Sequence of chain 1.A:
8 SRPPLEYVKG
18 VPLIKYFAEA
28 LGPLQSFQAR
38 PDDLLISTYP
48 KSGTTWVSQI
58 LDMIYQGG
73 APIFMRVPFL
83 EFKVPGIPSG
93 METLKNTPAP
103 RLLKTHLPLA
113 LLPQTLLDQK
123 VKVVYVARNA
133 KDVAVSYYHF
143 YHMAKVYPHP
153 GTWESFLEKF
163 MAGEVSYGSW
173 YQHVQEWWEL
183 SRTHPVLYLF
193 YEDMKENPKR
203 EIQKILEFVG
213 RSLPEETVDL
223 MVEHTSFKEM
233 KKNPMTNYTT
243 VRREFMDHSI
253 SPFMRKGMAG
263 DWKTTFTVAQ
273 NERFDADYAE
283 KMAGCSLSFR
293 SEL

A small-molecule ligand and the protein it binds are described below.
Small molecule (SMILES): Nc1ncnc2c1ncn2[C@@H]1O[C@H](COP(=O)(O)O)[C@@H](OP(=O)(O)O)[C@H]1O

Binding-site contacts:
Ligand atom O5P contacts residue THR51 of chain 1.A at 3.5 Å (h-bond).
Ligand atom C6 contacts residue TRP53 of chain 1.A at 3.6 Å (hydrophobic).
Ligand atom O6P contacts residue GLY50 of chain 1.A at 3.2 Å (h-bond).
Ligand atom N3 contacts residue TYR193 of chain 1.A at 2.8 Å (h-bond).
Ligand atom N6 contacts residue THR227 of chain 1.A at 2.9 Å (h-bond).
Ligand atom O6P contacts residue SER49 of chain 1.A at 3.1 Å (h-bond).
Ligand atom P2 contacts residue THR51 of chain 1.A at 3.7 Å.
Ligand atom O5P contacts residue THR52 of chain 1.A at 2.6 Å (h-bond).
Ligand atom O5P contacts residue PHE255 of chain 1.A at 3.6 Å.
Ligand atom N6 contacts residue TRP53 of chain 1.A at 3.3 Å.
Ligand atom N3 contacts residue GLY259 of chain 1.A at 3.5 Å.
Ligand atom O1P contacts residue SER138 of chain 1.A at 2.5 Å (h-bond).
Ligand atom O2P contacts residue GLY259 of chain 1.A at 2.7 Å (h-bond).
Ligand atom O3P contacts residue ARG130 of chain 1.A at 3.0 Å (salt-bridge).
Ligand atom O6P contacts residue LYS48 of chain 1.A at 3.3 Å.
Ligand atom N6 contacts residue MET232 of chain 1.A at 3.1 Å (h-bond).
Ligand atom O2' contacts residue GLY259 of chain 1.A at 3.5 Å (h-bond).
Ligand atom N7 contacts residue MET256 of chain 1.A at 3.5 Å (h-bond).
Ligand atom P1 contacts residue SER138 of chain 1.A at 3.4 Å.
Ligand atom O2P contacts residue LYS258 of chain 1.A at 2.8 Å (salt-bridge).
Ligand atom O2' contacts residue PHE229 of chain 1.A at 3.5 Å.
Ligand atom O2' contacts residue ARG257 of chain 1.A at 3.4 Å (salt-bridge).
Ligand atom C2 contacts residue TYR193 of chain 1.A at 3.6 Å (hydrophobic).
Ligand atom N1 contacts residue TRP53 of chain 1.A at 3.5 Å.
Ligand atom O2P contacts residue ARG257 of chain 1.A at 3.3 Å.
Ligand atom P1 contacts residue ARG257 of chain 1.A at 3.5 Å.
Ligand atom C8 contacts residue MET256 of chain 1.A at 3.4 Å (hydrophobic).
Ligand atom O5' contacts residue GLY50 of chain 1.A at 3.5 Å (h-bond).
Ligand atom O1P contacts residue ARG257 of chain 1.A at 2.8 Å (salt-bridge).
Ligand atom O4P contacts residue PHE255 of chain 1.A at 3.4 Å.
Ligand atom N6 contacts residue SER228 of chain 1.A at 3.7 Å.
Ligand atom N1 contacts residue PHE229 of chain 1.A at 3.6 Å.
Ligand atom O3P contacts residue SER138 of chain 1.A at 3.6 Å.
Ligand atom O5' contacts residue LYS48 of chain 1.A at 3.5 Å.
Ligand atom O3' contacts residue ARG130 of chain 1.A at 3.2 Å (salt-bridge).
Ligand atom O6P contacts residue THR51 of chain 1.A at 2.6 Å (h-bond).
Ligand atom O3' contacts residue SER138 of chain 1.A at 3.4 Å (h-bond).
Ligand atom N6 contacts residue PHE229 of chain 1.A at 3.6 Å (h-bond).
Ligand atom O4P contacts residue LYS48 of chain 1.A at 3.0 Å (salt-bridge).
Ligand atom O3P contacts residue ARG257 of chain 1.A at 3.0 Å (salt-bridge).